Binding-site contacts:
Ligand atom C34 contacts residue THR26 of chain 1.Y at 3.9 Å.
Ligand atom C10 contacts residue TRP19 of chain 1.Y at 3.7 Å (hydrophobic).
Ligand atom C28 contacts residue ALA23 of chain 1.Y at 3.6 Å (hydrophobic).
Ligand atom C25 contacts residue LEU22 of chain 1.Y at 4.1 Å (hydrophobic).
Ligand atom C31 contacts residue VAL21 of chain 1.Z at 4.3 Å (hydrophobic).
Ligand atom C43 contacts residue LEU27 of chain 1.Y at 3.7 Å (hydrophobic).
Ligand atom C25 contacts residue TRP19 of chain 1.Y at 3.9 Å (hydrophobic).
Ligand atom C19 contacts residue ILE17 of chain 1.Z at 4.4 Å (hydrophobic).
Ligand atom C3 contacts residue TRP19 of chain 1.Y at 3.7 Å (hydrophobic).
Ligand atom C37 contacts residue ALA23 of chain 1.Y at 4.2 Å (hydrophobic).
Ligand atom C7 contacts residue GLU14 of chain 1.Z at 3.9 Å.
Ligand atom C40 contacts residue LEU27 of chain 1.Y at 3.9 Å (hydrophobic).
Ligand atom C6 contacts residue TRP19 of chain 1.Y at 4.2 Å (hydrophobic).
Ligand atom C28 contacts residue TRP19 of chain 1.Y at 4.2 Å (hydrophobic).
Ligand atom C4 contacts residue TRP19 of chain 1.Y at 4.2 Å (hydrophobic).
Ligand atom C1 contacts residue TRP19 of chain 1.Y at 3.8 Å (hydrophobic).
Ligand atom C22 contacts residue LEU22 of chain 1.Y at 4.0 Å (hydrophobic).
Ligand atom O7 contacts residue TRP19 of chain 1.Y at 4.3 Å.
Ligand atom C34 contacts residue VAL21 of chain 1.Z at 4.2 Å (hydrophobic).
Ligand atom C37 contacts residue THR26 of chain 1.Y at 4.3 Å.
Ligand atom O55 contacts residue ILE17 of chain 1.Z at 3.6 Å.
Ligand atom O5 contacts residue TRP19 of chain 1.Y at 3.9 Å.
Ligand atom O16 contacts residue TRP19 of chain 1.Y at 3.7 Å.
Ligand atom O49 contacts residue ILE17 of chain 1.Z at 3.6 Å.
Ligand atom C40 contacts residue THR26 of chain 1.Y at 3.5 Å.
Ligand atom O49 contacts residue TRP19 of chain 1.Y at 4.4 Å.
Ligand atom C22 contacts residue VAL21 of chain 1.Z at 4.0 Å (hydrophobic).
Ligand atom C28 contacts residue VAL21 of chain 1.Z at 4.2 Å (hydrophobic).
Ligand atom C5 contacts residue GLU14 of chain 1.Z at 4.2 Å.
Ligand atom C8 contacts residue GLU14 of chain 1.Z at 4.4 Å.
Ligand atom C34 contacts residue ALA23 of chain 1.Y at 4.1 Å (hydrophobic).
Ligand atom C19 contacts residue TRP19 of chain 1.Y at 4.3 Å (hydrophobic).
Ligand atom C28 contacts residue LEU22 of chain 1.Y at 4.3 Å (hydrophobic).
Ligand atom C57 contacts residue TRP19 of chain 1.Y at 4.2 Å (hydrophobic).
Ligand atom C31 contacts residue ALA23 of chain 1.Y at 4.3 Å (hydrophobic).
Ligand atom C19 contacts residue LEU22 of chain 1.Y at 4.3 Å (hydrophobic).
Ligand atom O55 contacts residue TRP19 of chain 1.Y at 3.7 Å.
Ligand atom O4 contacts residue GLU14 of chain 1.Z at 2.8 Å (salt-bridge).
Ligand atom C2 contacts residue TRP19 of chain 1.Y at 4.2 Å (hydrophobic).
Ligand atom O1 contacts residue TRP19 of chain 1.Y at 4.2 Å.

The small molecule below binds the protein below.
Small molecule (SMILES): CCCCCCCCCCO[C@@H]1O[C@H](CO)[C@@H](O[C@H]2O[C@H](CO)[C@@H](O)[C@H](O)[C@H]2O)[C@H](O)[C@H]1O

Sequence of chain 1.Y:
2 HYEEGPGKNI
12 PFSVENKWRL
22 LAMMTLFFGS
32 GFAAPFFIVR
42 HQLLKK

Sequence of chain 1.Z:
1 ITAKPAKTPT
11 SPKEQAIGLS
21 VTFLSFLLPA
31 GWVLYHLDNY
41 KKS